Sequence of chain 1.A:
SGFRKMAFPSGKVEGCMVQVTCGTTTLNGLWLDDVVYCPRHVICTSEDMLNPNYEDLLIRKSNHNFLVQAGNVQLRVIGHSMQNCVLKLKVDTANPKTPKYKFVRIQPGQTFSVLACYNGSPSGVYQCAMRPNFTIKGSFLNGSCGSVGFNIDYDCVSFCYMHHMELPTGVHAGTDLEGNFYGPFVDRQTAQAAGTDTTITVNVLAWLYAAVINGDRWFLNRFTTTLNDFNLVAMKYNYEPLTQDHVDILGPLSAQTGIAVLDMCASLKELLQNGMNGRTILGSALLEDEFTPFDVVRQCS

A protein and the small-molecule ligand that binds it are described below.
Small molecule (SMILES): O=C1Nc2c(Cl)ccc(Cl)c2[C@@H]1O

Binding-site contacts:
Ligand atom C1 contacts residue ASN142 of chain 1.A at 4.3 Å.
Ligand atom C contacts residue GLY143 of chain 1.A at 4.1 Å.
Ligand atom C6 contacts residue ASN142 of chain 1.A at 3.6 Å.
Ligand atom O1 contacts residue CYS145 of chain 1.A at 3.2 Å (h-bond).
Ligand atom CL contacts residue ASN142 of chain 1.A at 4.2 Å.
Ligand atom C contacts residue SER144 of chain 1.A at 4.5 Å.
Ligand atom C4 contacts residue ASN142 of chain 1.A at 3.1 Å.
Ligand atom O1 contacts residue LEU27 of chain 1.A at 3.5 Å.
Ligand atom O contacts residue ASN142 of chain 1.A at 4.3 Å.
Ligand atom C2 contacts residue CYS145 of chain 1.A at 3.6 Å (hydrophobic).
Ligand atom C5 contacts residue GLY143 of chain 1.A at 4.5 Å.
Ligand atom C7 contacts residue CYS145 of chain 1.A at 2.6 Å (hydrophobic).
Ligand atom CL1 contacts residue CYS145 of chain 1.A at 3.7 Å.
Ligand atom C contacts residue CYS145 of chain 1.A at 1.8 Å (hydrophobic).
Ligand atom C5 contacts residue ASN142 of chain 1.A at 3.5 Å.
Ligand atom O contacts residue GLY143 of chain 1.A at 3.1 Å (h-bond).
Ligand atom CL1 contacts residue PHE140 of chain 1.A at 4.5 Å.
Ligand atom C contacts residue HIS41 of chain 1.A at 4.4 Å.
Ligand atom CL1 contacts residue LEU141 of chain 1.A at 3.0 Å.
Ligand atom N contacts residue HIS41 of chain 1.A at 4.3 Å.
Ligand atom C1 contacts residue CYS145 of chain 1.A at 2.7 Å (hydrophobic).
Ligand atom C3 contacts residue ASN142 of chain 1.A at 3.8 Å.
Ligand atom C6 contacts residue GLY143 of chain 1.A at 3.8 Å.
Ligand atom C6 contacts residue CYS145 of chain 1.A at 3.5 Å (hydrophobic).
Ligand atom O contacts residue CYS145 of chain 1.A at 2.7 Å (h-bond).
Ligand atom C7 contacts residue HIS41 of chain 1.A at 3.7 Å.
Ligand atom CL1 contacts residue GLY143 of chain 1.A at 4.0 Å.
Ligand atom C1 contacts residue GLY143 of chain 1.A at 3.9 Å.
Ligand atom N contacts residue CYS145 of chain 1.A at 3.6 Å (h-bond).
Ligand atom C5 contacts residue LEU141 of chain 1.A at 4.4 Å (hydrophobic).
Ligand atom O contacts residue SER144 of chain 1.A at 3.4 Å (h-bond).
Ligand atom CL1 contacts residue HIS163 of chain 1.A at 4.1 Å.
Ligand atom O1 contacts residue HIS41 of chain 1.A at 3.1 Å.
Ligand atom O1 contacts residue THR25 of chain 1.A at 4.5 Å.
Ligand atom CL1 contacts residue ASN142 of chain 1.A at 3.9 Å.
Ligand atom CL1 contacts residue SER144 of chain 1.A at 3.0 Å.
Ligand atom C6 contacts residue LEU141 of chain 1.A at 4.0 Å (hydrophobic).
Ligand atom O contacts residue LEU27 of chain 1.A at 4.4 Å.